Sequence of chain 1.B:
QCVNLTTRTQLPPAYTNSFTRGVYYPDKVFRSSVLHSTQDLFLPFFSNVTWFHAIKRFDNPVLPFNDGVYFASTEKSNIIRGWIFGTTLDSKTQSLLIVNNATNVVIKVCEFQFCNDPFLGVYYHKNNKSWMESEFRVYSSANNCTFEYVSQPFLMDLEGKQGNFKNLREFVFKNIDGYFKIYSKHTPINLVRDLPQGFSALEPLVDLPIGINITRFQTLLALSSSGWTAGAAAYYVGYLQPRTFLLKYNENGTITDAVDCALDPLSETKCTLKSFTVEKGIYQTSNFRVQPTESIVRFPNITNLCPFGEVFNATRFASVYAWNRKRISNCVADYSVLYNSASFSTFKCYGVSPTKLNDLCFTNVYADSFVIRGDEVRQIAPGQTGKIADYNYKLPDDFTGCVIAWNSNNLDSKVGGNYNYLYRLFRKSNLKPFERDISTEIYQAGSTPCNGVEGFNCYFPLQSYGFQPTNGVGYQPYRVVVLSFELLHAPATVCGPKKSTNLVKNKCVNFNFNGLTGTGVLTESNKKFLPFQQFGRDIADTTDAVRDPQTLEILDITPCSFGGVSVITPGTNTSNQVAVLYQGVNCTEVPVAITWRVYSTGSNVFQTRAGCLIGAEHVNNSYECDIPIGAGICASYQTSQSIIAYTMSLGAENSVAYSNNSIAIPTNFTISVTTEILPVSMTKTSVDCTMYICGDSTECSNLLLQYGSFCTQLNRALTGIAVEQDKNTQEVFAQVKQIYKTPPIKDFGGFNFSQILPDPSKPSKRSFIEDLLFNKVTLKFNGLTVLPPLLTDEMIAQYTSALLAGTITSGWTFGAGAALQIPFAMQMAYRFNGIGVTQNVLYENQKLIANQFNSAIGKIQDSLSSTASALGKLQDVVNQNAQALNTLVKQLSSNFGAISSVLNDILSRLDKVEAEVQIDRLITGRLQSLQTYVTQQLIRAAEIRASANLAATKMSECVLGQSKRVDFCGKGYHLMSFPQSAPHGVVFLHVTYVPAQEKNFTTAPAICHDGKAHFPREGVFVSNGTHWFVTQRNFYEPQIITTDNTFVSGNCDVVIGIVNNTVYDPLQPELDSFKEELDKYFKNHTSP

Binding-site contacts:
Ligand atom C1 contacts residue ASP796 of chain 1.B at 3.7 Å.
Ligand atom O6 contacts residue ASP796 of chain 1.B at 3.2 Å (salt-bridge).
Ligand atom O5 contacts residue ASP796 of chain 1.B at 2.9 Å (salt-bridge).
Ligand atom C1 contacts residue ASN709 of chain 1.A at 1.4 Å.
Ligand atom C8 contacts residue GLY1131 of chain 1.A at 4.1 Å.
Ligand atom O7 contacts residue ASN709 of chain 1.A at 3.9 Å.
Ligand atom O5 contacts residue ASN709 of chain 1.A at 2.4 Å (h-bond).
Ligand atom C5 contacts residue ASP796 of chain 1.B at 4.0 Å.
Ligand atom C6 contacts residue ASP796 of chain 1.B at 3.9 Å.
Ligand atom C7 contacts residue ASN709 of chain 1.A at 3.3 Å.
Ligand atom O6 contacts residue ILE794 of chain 1.B at 3.5 Å.
Ligand atom C4 contacts residue ASN709 of chain 1.A at 4.2 Å.
Ligand atom C5 contacts residue ASN709 of chain 1.A at 3.7 Å.
Ligand atom C8 contacts residue ASN709 of chain 1.A at 3.8 Å.
Ligand atom C3 contacts residue ASN709 of chain 1.A at 3.8 Å.
Ligand atom N2 contacts residue ASN709 of chain 1.A at 2.9 Å (h-bond).
Ligand atom C2 contacts residue ASN709 of chain 1.A at 2.5 Å.
Ligand atom O7 contacts residue ILE1130 of chain 1.A at 4.2 Å.

Sequence of chain 1.A:
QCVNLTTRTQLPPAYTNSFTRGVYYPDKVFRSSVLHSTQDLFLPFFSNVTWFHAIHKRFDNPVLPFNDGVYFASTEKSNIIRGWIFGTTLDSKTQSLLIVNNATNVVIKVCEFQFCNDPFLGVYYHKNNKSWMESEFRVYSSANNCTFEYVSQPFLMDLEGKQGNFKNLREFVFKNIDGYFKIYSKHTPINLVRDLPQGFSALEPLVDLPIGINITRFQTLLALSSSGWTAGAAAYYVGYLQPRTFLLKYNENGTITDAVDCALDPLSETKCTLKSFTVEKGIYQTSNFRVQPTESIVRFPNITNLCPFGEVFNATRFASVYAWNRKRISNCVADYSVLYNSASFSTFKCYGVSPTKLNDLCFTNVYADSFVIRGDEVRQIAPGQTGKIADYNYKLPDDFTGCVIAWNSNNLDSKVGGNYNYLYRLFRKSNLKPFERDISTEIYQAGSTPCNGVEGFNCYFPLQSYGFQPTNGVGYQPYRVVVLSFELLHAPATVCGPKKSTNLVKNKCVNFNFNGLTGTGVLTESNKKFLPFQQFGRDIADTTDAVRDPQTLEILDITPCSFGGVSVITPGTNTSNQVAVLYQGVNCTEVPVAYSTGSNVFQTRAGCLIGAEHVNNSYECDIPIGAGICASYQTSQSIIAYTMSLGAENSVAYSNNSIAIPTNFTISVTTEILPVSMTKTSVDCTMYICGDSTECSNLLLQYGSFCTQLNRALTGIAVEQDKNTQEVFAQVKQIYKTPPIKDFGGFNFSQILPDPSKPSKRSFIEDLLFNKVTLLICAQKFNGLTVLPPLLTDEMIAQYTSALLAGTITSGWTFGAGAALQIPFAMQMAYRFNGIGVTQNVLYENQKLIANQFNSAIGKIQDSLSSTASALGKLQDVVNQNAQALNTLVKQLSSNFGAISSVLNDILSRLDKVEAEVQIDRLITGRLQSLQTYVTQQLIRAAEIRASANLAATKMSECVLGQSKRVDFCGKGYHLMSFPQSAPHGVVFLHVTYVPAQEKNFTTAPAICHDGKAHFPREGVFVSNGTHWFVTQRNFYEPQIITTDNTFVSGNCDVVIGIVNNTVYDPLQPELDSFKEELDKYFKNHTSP

A protein and the small-molecule ligand that binds it are described below.
Small molecule (SMILES): CC(=O)N[C@@H]1[C@@H](O)[C@H](O)[C@@H](CO)O[C@H]1O